The small molecule below binds the protein below.
Small molecule (SMILES): O=C(O)N1CCC(CNS(=O)(=O)c2ccc(Cl)cc2)CC1

Binding-site contacts:
Ligand atom O20 contacts residue SER139 of chain 2.B at 2.4 Å (h-bond).
Ligand atom C19 contacts residue MET140 of chain 2.B at 3.3 Å (hydrophobic).
Ligand atom C2 contacts residue ALA68 of chain 2.B at 3.3 Å (hydrophobic).
Ligand atom O11 contacts residue LEU258 of chain 2.B at 4.0 Å.
Ligand atom C13 contacts residue LEU230 of chain 2.B at 4.3 Å (hydrophobic).
Ligand atom C19 contacts residue SER139 of chain 2.B at 1.6 Å.
Ligand atom C5 contacts residue LEU258 of chain 2.B at 4.2 Å (hydrophobic).
Ligand atom C3 contacts residue HIS286 of chain 2.B at 4.0 Å.
Ligand atom C3 contacts residue SER139 of chain 2.B at 2.8 Å.
Ligand atom C13 contacts residue LEU231 of chain 2.B at 4.0 Å (hydrophobic).
Ligand atom C7 contacts residue LEU165 of chain 2.B at 4.4 Å (hydrophobic).
Ligand atom C16 contacts residue LEU222 of chain 2.B at 4.4 Å (hydrophobic).
Ligand atom C19 contacts residue HIS286 of chain 2.B at 4.3 Å.
Ligand atom C5 contacts residue CYS259 of chain 2.B at 4.1 Å (hydrophobic).
Ligand atom C14 contacts residue LEU231 of chain 2.B at 3.6 Å (hydrophobic).
Ligand atom N1 contacts residue ALA68 of chain 2.B at 4.2 Å.
Ligand atom O20 contacts residue GLY67 of chain 2.B at 3.6 Å.
Ligand atom C4 contacts residue ALA68 of chain 2.B at 4.1 Å (hydrophobic).
Ligand atom C15 contacts residue GLY227 of chain 2.B at 4.3 Å.
Ligand atom CL1 contacts residue LEU193 of chain 2.B at 4.2 Å.
Ligand atom N1 contacts residue SER139 of chain 2.B at 2.5 Å (h-bond).
Ligand atom O20 contacts residue ALA68 of chain 2.B at 2.7 Å (h-bond).
Ligand atom N8 contacts residue LEU258 of chain 2.B at 4.2 Å.
Ligand atom C2 contacts residue SER139 of chain 2.B at 3.9 Å.
Ligand atom O20 contacts residue MET140 of chain 2.B at 3.0 Å (h-bond).
Ligand atom C4 contacts residue LEU230 of chain 2.B at 3.7 Å (hydrophobic).
Ligand atom C3 contacts residue CYS259 of chain 2.B at 4.2 Å (hydrophobic).
Ligand atom O12 contacts residue LEU165 of chain 2.B at 3.2 Å.
Ligand atom C5 contacts residue SER139 of chain 2.B at 3.8 Å.
Ligand atom C3 contacts residue LEU258 of chain 2.B at 4.0 Å (hydrophobic).
Ligand atom CL1 contacts residue GLY227 of chain 2.B at 3.8 Å.
Ligand atom C14 contacts residue GLY227 of chain 2.B at 3.8 Å.
Ligand atom C19 contacts residue ALA68 of chain 2.B at 3.9 Å (hydrophobic).
Ligand atom O12 contacts residue LEU167 of chain 2.B at 4.0 Å.
Ligand atom C14 contacts residue LEU230 of chain 2.B at 4.3 Å (hydrophobic).
Ligand atom O11 contacts residue ASN169 of chain 2.B at 3.3 Å.
Ligand atom O12 contacts residue ALA168 of chain 2.B at 4.1 Å.
Ligand atom C5 contacts residue LEU165 of chain 2.B at 4.4 Å (hydrophobic).
Ligand atom C7 contacts residue LEU230 of chain 2.B at 4.1 Å (hydrophobic).
Ligand atom S9 contacts residue ASN169 of chain 2.B at 4.3 Å.

Sequence of chain 2.B:
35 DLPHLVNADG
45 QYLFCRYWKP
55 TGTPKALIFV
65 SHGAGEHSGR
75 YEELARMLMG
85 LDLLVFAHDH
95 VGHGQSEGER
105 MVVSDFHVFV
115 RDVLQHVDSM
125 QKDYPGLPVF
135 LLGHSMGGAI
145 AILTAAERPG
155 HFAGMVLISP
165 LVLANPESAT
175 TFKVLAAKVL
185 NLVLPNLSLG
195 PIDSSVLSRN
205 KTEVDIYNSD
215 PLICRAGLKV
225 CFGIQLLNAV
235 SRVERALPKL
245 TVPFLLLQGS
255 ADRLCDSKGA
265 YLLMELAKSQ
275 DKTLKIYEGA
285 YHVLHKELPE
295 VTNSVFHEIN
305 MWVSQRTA